Sequence of chain 1.A:
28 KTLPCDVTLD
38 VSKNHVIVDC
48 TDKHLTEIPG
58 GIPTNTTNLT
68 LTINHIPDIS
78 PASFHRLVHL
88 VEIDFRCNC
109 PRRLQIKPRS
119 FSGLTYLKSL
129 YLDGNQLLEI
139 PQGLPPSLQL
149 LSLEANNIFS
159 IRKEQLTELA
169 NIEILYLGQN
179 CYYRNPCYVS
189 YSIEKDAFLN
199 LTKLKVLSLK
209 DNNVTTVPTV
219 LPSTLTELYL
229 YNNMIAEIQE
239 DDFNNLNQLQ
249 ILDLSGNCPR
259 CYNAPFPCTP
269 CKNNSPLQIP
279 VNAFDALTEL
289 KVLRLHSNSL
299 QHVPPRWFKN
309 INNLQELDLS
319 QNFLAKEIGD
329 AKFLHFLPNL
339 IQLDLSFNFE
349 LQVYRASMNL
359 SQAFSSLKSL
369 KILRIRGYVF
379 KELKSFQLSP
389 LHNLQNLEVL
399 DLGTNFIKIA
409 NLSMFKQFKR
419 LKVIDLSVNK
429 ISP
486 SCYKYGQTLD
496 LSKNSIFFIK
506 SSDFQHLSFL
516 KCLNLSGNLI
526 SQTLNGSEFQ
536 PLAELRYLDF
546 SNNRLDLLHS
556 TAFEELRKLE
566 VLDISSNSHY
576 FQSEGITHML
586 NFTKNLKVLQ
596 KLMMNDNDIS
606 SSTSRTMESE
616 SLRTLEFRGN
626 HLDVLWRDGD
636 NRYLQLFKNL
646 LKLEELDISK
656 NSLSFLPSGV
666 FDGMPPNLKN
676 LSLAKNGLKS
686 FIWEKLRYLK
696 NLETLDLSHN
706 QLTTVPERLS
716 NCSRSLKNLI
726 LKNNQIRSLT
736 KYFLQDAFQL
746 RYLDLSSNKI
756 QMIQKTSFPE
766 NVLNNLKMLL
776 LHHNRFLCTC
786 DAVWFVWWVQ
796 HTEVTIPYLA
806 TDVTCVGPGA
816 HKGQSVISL

Binding-site contacts:
Ligand atom O7 contacts residue ASN65 of chain 1.A at 3.6 Å (h-bond).
Ligand atom O5 contacts residue VAL88 of chain 1.A at 3.7 Å.
Ligand atom C1 contacts residue GLU89 of chain 1.A at 3.8 Å.
Ligand atom C5 contacts residue ASN65 of chain 1.A at 3.7 Å.
Ligand atom O6 contacts residue SER127 of chain 1.A at 2.9 Å (h-bond).
Ligand atom C8 contacts residue LYS126 of chain 1.A at 3.7 Å.
Ligand atom O5 contacts residue GLU89 of chain 1.A at 3.3 Å.
Ligand atom C4 contacts residue ASN65 of chain 1.A at 4.2 Å.
Ligand atom C5 contacts residue VAL88 of chain 1.A at 4.0 Å (hydrophobic).
Ligand atom C7 contacts residue ASN65 of chain 1.A at 3.4 Å.
Ligand atom C2 contacts residue ASN65 of chain 1.A at 2.4 Å.
Ligand atom C5 contacts residue HIS42 of chain 1.A at 4.4 Å.
Ligand atom O5 contacts residue ASN65 of chain 1.A at 2.4 Å (h-bond).
Ligand atom C1 contacts residue ASN65 of chain 1.A at 1.4 Å.
Ligand atom C8 contacts residue ILE44 of chain 1.A at 3.9 Å (hydrophobic).
Ligand atom C6 contacts residue SER127 of chain 1.A at 4.1 Å.
Ligand atom C8 contacts residue ASN65 of chain 1.A at 4.0 Å.
Ligand atom C3 contacts residue ASN65 of chain 1.A at 3.7 Å.
Ligand atom C1 contacts residue VAL88 of chain 1.A at 4.4 Å (hydrophobic).
Ligand atom O6 contacts residue VAL88 of chain 1.A at 3.8 Å.
Ligand atom C6 contacts residue VAL88 of chain 1.A at 3.8 Å (hydrophobic).
Ligand atom N2 contacts residue ASN65 of chain 1.A at 2.8 Å (h-bond).
Ligand atom O6 contacts residue GLU89 of chain 1.A at 3.7 Å.

A protein and the small-molecule ligand that binds it are described below.
Small molecule (SMILES): CC(=O)N[C@H]1[C@H](O[C@H]2[C@H](O)[C@@H](NC(C)=O)CO[C@@H]2CO)O[C@H](CO)[C@@H](O)[C@@H]1O